Sequence of chain 1.A:
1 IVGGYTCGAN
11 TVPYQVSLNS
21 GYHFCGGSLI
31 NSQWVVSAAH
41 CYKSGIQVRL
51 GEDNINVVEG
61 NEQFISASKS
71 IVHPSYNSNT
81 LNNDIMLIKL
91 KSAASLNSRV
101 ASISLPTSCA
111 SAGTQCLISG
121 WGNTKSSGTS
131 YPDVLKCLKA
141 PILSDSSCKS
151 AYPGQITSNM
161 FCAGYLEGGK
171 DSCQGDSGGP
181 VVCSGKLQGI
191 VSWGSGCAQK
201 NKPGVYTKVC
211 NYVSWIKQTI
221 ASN

Binding-site contacts:
Ligand atom C1 contacts residue TRP193 of chain 1.A at 3.7 Å (hydrophobic).
Ligand atom C8 contacts residue HIS40 of chain 1.A at 3.4 Å.
Ligand atom N2' contacts residue TRP193 of chain 1.A at 3.3 Å.
Ligand atom N1' contacts residue ASN79 of chain 1.A at 3.0 Å (h-bond).
Ligand atom C8 contacts residue SER177 of chain 1.A at 3.8 Å.
Ligand atom C9 contacts residue SER172 of chain 1.A at 3.2 Å.
Ligand atom C4 contacts residue GLY194 of chain 1.A at 3.7 Å.
Ligand atom N1' contacts residue GLN155 of chain 1.A at 3.6 Å.
Ligand atom C5 contacts residue GLY196 of chain 1.A at 3.3 Å.
Ligand atom N2' contacts residue THR80 of chain 1.A at 3.5 Å (h-bond).
Ligand atom C9 contacts residue GLY196 of chain 1.A at 3.8 Å.
Ligand atom C10 contacts residue HIS40 of chain 1.A at 3.8 Å.
Ligand atom C9' contacts residue GLN155 of chain 1.A at 3.8 Å.
Ligand atom C4 contacts residue TRP193 of chain 1.A at 3.6 Å (hydrophobic).
Ligand atom N1 contacts residue GLY204 of chain 1.A at 3.4 Å.
Ligand atom C4' contacts residue LEU81 of chain 1.A at 3.7 Å (hydrophobic).
Ligand atom C2 contacts residue TRP193 of chain 1.A at 3.7 Å (hydrophobic).
Ligand atom C10 contacts residue LEU81 of chain 1.A at 3.8 Å (hydrophobic).
Ligand atom C6 contacts residue GLN174 of chain 1.A at 3.6 Å.
Ligand atom C7 contacts residue SER192 of chain 1.A at 3.5 Å.
Ligand atom C10 contacts residue SER192 of chain 1.A at 3.6 Å.
Ligand atom C2' contacts residue LEU81 of chain 1.A at 3.8 Å (hydrophobic).
Ligand atom N1 contacts residue ASP171 of chain 1.A at 2.8 Å (salt-bridge).
Ligand atom N1 contacts residue TRP193 of chain 1.A at 3.8 Å.
Ligand atom C9 contacts residue ASP171 of chain 1.A at 3.5 Å.
Ligand atom N1' contacts residue THR80 of chain 1.A at 3.6 Å.
Ligand atom C5' contacts residue TRP193 of chain 1.A at 3.6 Å (hydrophobic).
Ligand atom N1 contacts residue SER172 of chain 1.A at 2.8 Å (h-bond).
Ligand atom C5 contacts residue GLY194 of chain 1.A at 3.3 Å.
Ligand atom C2 contacts residue SER192 of chain 1.A at 3.8 Å.
Ligand atom C5 contacts residue TRP193 of chain 1.A at 3.6 Å (hydrophobic).
Ligand atom N2' contacts residue GLN155 of chain 1.A at 3.6 Å.
Ligand atom C3' contacts residue LEU81 of chain 1.A at 3.6 Å (hydrophobic).
Ligand atom N2 contacts residue ASP171 of chain 1.A at 2.7 Å (salt-bridge).
Ligand atom C6 contacts residue GLY194 of chain 1.A at 3.5 Å.
Ligand atom N2 contacts residue SER172 of chain 1.A at 3.2 Å (h-bond).
Ligand atom C7 contacts residue HIS40 of chain 1.A at 3.5 Å.
Ligand atom N2 contacts residue CYS197 of chain 1.A at 3.5 Å.
Ligand atom C7 contacts residue SER177 of chain 1.A at 3.0 Å.
Ligand atom N2 contacts residue GLY196 of chain 1.A at 2.8 Å (h-bond).

The small molecule below binds the protein below.
Small molecule (SMILES): N=C(N)c1ccc(OCCCCCOc2ccc(C(=N)N)cc2)cc1